This small molecule binds to this protein.
Small molecule (SMILES): CN(C)CCOc1ccc(C2=C(c3ccc(O)cc3)[C@@H]3C[C@@H](S(=O)(=O)Oc4ccc(Br)cc4)[C@H]2O3)cc1

Binding-site contacts:
Ligand atom C11 contacts residue ALA53 of chain 1.B at 3.9 Å (hydrophobic).
Ligand atom C14 contacts residue THR50 of chain 1.B at 3.5 Å.
Ligand atom C06 contacts residue GLU56 of chain 1.B at 3.1 Å.
Ligand atom C01 contacts residue GLU56 of chain 1.B at 3.1 Å.
Ligand atom O05 contacts residue LEU228 of chain 1.B at 3.9 Å.
Ligand atom C13 contacts residue THR50 of chain 1.B at 4.0 Å.
Ligand atom C16 contacts residue PHE107 of chain 1.B at 4.0 Å (hydrophobic).
Ligand atom O01 contacts residue LEU49 of chain 1.B at 4.0 Å.
Ligand atom C06 contacts residue LEU90 of chain 1.B at 4.0 Å (hydrophobic).
Ligand atom C26 contacts residue MET124 of chain 1.B at 4.0 Å (hydrophobic).
Ligand atom C25 contacts residue PHE107 of chain 1.B at 4.0 Å (hydrophobic).
Ligand atom C15 contacts residue LEU49 of chain 1.B at 4.0 Å (hydrophobic).
Ligand atom O03 contacts residue GLU56 of chain 1.B at 2.4 Å (salt-bridge).
Ligand atom C01 contacts residue ARG97 of chain 1.B at 3.9 Å.
Ligand atom C24 contacts residue ILE127 of chain 1.B at 3.7 Å (hydrophobic).
Ligand atom O06 contacts residue GLY224 of chain 1.B at 3.0 Å.
Ligand atom C22 contacts residue VAL237 of chain 1.B at 3.5 Å (hydrophobic).
Ligand atom C20 contacts residue ASP54 of chain 1.B at 3.3 Å.
Ligand atom BR contacts residue PHE128 of chain 1.B at 3.5 Å.
Ligand atom O02 contacts residue THR50 of chain 1.B at 3.8 Å.
Ligand atom C22 contacts residue ASP54 of chain 1.B at 3.4 Å.
Ligand atom C12 contacts residue ALA53 of chain 1.B at 3.5 Å (hydrophobic).
Ligand atom C27 contacts residue MET124 of chain 1.B at 3.5 Å (hydrophobic).
Ligand atom C24 contacts residue LEU131 of chain 1.B at 3.8 Å (hydrophobic).
Ligand atom C06 contacts residue ALA53 of chain 1.B at 3.9 Å (hydrophobic).
Ligand atom C23 contacts residue ILE127 of chain 1.B at 3.8 Å (hydrophobic).
Ligand atom C05 contacts residue ALA53 of chain 1.B at 3.8 Å (hydrophobic).
Ligand atom C01 contacts residue LEU90 of chain 1.B at 4.0 Å (hydrophobic).
Ligand atom C13 contacts residue ALA53 of chain 1.B at 3.8 Å (hydrophobic).
Ligand atom C02 contacts residue LEU94 of chain 1.B at 4.0 Å (hydrophobic).
Ligand atom O04 contacts residue ILE127 of chain 1.B at 3.4 Å.
Ligand atom C21 contacts residue ASP54 of chain 1.B at 3.3 Å.
Ligand atom C21 contacts residue PRO238 of chain 1.B at 3.6 Å (hydrophobic).
Ligand atom N01 contacts residue ASP54 of chain 1.B at 3.5 Å (salt-bridge).
Ligand atom O03 contacts residue LEU90 of chain 1.B at 3.8 Å.
Ligand atom C18 contacts residue MET91 of chain 1.B at 4.0 Å (hydrophobic).
Ligand atom C02 contacts residue LEU90 of chain 1.B at 3.7 Å (hydrophobic).
Ligand atom O03 contacts residue ARG97 of chain 1.B at 2.9 Å (salt-bridge).
Ligand atom N01 contacts residue VAL237 of chain 1.B at 3.1 Å (h-bond).
Ligand atom C20 contacts residue VAL237 of chain 1.B at 3.7 Å (hydrophobic).

Sequence of chain 1.B:
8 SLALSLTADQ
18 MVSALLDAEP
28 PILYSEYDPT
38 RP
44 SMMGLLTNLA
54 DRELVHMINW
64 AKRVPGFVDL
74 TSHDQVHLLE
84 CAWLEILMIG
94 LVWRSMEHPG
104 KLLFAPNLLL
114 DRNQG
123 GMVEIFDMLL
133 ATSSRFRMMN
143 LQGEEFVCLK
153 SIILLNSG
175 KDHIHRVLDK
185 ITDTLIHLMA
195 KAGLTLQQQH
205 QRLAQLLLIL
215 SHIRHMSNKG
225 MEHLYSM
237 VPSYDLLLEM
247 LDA